A protein and the small-molecule ligand that binds it are described below.
Small molecule (SMILES): C[NH+](C)CCOc1ccc(C(=O)NC[C@@H]2COc3ccccc3O2)cc1

Binding-site contacts:
Ligand atom C5 contacts residue HIS99 of chain 1.B at 3.9 Å.
Ligand atom C2 contacts residue HIS65 of chain 1.B at 3.9 Å.
Ligand atom C2 contacts residue ASP96 of chain 1.B at 4.3 Å.
Ligand atom C6 contacts residue HIS99 of chain 1.B at 3.8 Å.
Ligand atom C1 contacts residue HIS99 of chain 1.B at 3.7 Å.
Ligand atom C1 contacts residue TYR100 of chain 1.B at 3.5 Å (hydrophobic).
Ligand atom O7 contacts residue HIS65 of chain 1.B at 4.4 Å.
Ligand atom C2 contacts residue HIS99 of chain 1.B at 3.6 Å.
Ligand atom N12 contacts residue HIS99 of chain 1.B at 4.2 Å.
Ligand atom C4 contacts residue HIS65 of chain 1.B at 3.7 Å.
Ligand atom C6 contacts residue HIS65 of chain 1.B at 3.7 Å.
Ligand atom C4 contacts residue TYR100 of chain 1.B at 4.4 Å (hydrophobic).
Ligand atom C2 contacts residue TYR100 of chain 1.B at 3.8 Å (hydrophobic).
Ligand atom O7 contacts residue HIS99 of chain 1.B at 4.4 Å.
Ligand atom C1 contacts residue HIS65 of chain 1.B at 3.8 Å.
Ligand atom C11 contacts residue HIS99 of chain 1.B at 3.5 Å.
Ligand atom C4 contacts residue GLN103 of chain 1.B at 4.4 Å.
Ligand atom O15 contacts residue HIS99 of chain 1.B at 4.1 Å.
Ligand atom C3 contacts residue HIS65 of chain 1.B at 3.8 Å.
Ligand atom C3 contacts residue HIS99 of chain 1.B at 3.7 Å.
Ligand atom C4 contacts residue HIS99 of chain 1.B at 3.8 Å.
Ligand atom O10 contacts residue HIS65 of chain 1.B at 4.3 Å.
Ligand atom C5 contacts residue HIS65 of chain 1.B at 3.6 Å.

Sequence of chain 1.B:
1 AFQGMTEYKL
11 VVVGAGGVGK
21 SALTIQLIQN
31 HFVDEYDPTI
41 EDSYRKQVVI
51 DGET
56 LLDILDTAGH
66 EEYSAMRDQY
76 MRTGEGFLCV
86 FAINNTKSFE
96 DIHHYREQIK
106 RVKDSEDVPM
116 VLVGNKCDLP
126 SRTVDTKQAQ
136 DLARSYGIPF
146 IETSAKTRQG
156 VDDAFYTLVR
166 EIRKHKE